Sequence of chain 1.B:
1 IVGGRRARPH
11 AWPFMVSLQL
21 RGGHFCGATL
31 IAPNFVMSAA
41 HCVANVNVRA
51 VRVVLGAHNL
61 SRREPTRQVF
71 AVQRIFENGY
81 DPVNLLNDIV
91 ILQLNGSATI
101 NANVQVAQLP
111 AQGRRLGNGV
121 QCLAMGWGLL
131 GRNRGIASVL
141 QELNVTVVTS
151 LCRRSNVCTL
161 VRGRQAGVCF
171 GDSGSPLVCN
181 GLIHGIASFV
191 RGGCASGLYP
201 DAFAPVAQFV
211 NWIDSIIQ

The protein below binds the small molecule below.
Small molecule (SMILES): CC(=O)N[C@H]1[C@H](O[C@H]2[C@H](O)[C@@H](NC(C)=O)CO[C@@H]2CO)O[C@H](CO)[C@@H](O)[C@@H]1O

Binding-site contacts:
Ligand atom O7 contacts residue ASN144 of chain 1.B at 3.1 Å (h-bond).
Ligand atom C4 contacts residue ASN144 of chain 1.B at 4.3 Å.
Ligand atom C5 contacts residue ASN144 of chain 1.B at 3.7 Å.
Ligand atom C3 contacts residue ASN144 of chain 1.B at 3.8 Å.
Ligand atom C7 contacts residue GLN121 of chain 1.B at 3.3 Å.
Ligand atom C7 contacts residue ASN144 of chain 1.B at 3.1 Å.
Ligand atom C1 contacts residue LEU123 of chain 1.B at 4.2 Å (hydrophobic).
Ligand atom C2 contacts residue ASN144 of chain 1.B at 2.5 Å.
Ligand atom C8 contacts residue ASN144 of chain 1.B at 4.2 Å.
Ligand atom O5 contacts residue ARG5 of chain 1.B at 3.7 Å.
Ligand atom O5 contacts residue LEU123 of chain 1.B at 3.8 Å.
Ligand atom C5 contacts residue ARG5 of chain 1.B at 3.8 Å.
Ligand atom O7 contacts residue GLN121 of chain 1.B at 2.5 Å (h-bond).
Ligand atom C1 contacts residue ASN144 of chain 1.B at 1.4 Å.
Ligand atom O5 contacts residue ASN144 of chain 1.B at 2.5 Å (h-bond).
Ligand atom N2 contacts residue ASN144 of chain 1.B at 2.8 Å (h-bond).
Ligand atom C8 contacts residue GLN121 of chain 1.B at 3.4 Å.
Ligand atom C1 contacts residue ARG5 of chain 1.B at 3.6 Å.
Ligand atom C6 contacts residue TRP12 of chain 1.B at 4.4 Å (hydrophobic).
Ligand atom C8 contacts residue TRP12 of chain 1.B at 3.5 Å (hydrophobic).
Ligand atom C6 contacts residue LEU123 of chain 1.B at 4.4 Å (hydrophobic).